Binding-site contacts:
Ligand atom C22 contacts residue PRO107 of chain 1.D at 3.6 Å (hydrophobic).
Ligand atom C20 contacts residue TYR105 of chain 1.D at 3.4 Å (hydrophobic).
Ligand atom C05 contacts residue ALA52 of chain 1.D at 3.3 Å (hydrophobic).
Ligand atom F33 contacts residue GLY109 of chain 1.D at 3.1 Å.
Ligand atom C15 contacts residue GLY109 of chain 1.D at 3.6 Å.
Ligand atom N21 contacts residue PRO107 of chain 1.D at 2.9 Å (h-bond).
Ligand atom N07 contacts residue LEU159 of chain 1.D at 3.2 Å.
Ligand atom C05 contacts residue MET106 of chain 1.D at 3.6 Å (hydrophobic).
Ligand atom C32 contacts residue MET33 of chain 1.D at 3.6 Å (hydrophobic).
Ligand atom C23 contacts residue GLY109 of chain 1.D at 3.4 Å.
Ligand atom C12 contacts residue TYR103 of chain 1.D at 3.6 Å (hydrophobic).
Ligand atom F33 contacts residue LEU159 of chain 1.D at 3.1 Å.
Ligand atom C20 contacts residue ILE26 of chain 1.D at 3.6 Å (hydrophobic).
Ligand atom C10 contacts residue VAL41 of chain 1.D at 3.5 Å (hydrophobic).
Ligand atom F33 contacts residue SER110 of chain 1.D at 3.0 Å.
Ligand atom C23 contacts residue ARG114 of chain 1.D at 3.4 Å.
Ligand atom C19 contacts residue TYR105 of chain 1.D at 3.1 Å (hydrophobic).
Ligand atom C25 contacts residue THR121 of chain 1.D at 3.4 Å.
Ligand atom C20 contacts residue PRO107 of chain 1.D at 3.5 Å (hydrophobic).
Ligand atom C36 contacts residue GLU35 of chain 1.D at 3.5 Å.
Ligand atom C02 contacts residue ALA52 of chain 1.D at 3.6 Å (hydrophobic).
Ligand atom N01 contacts residue MET33 of chain 1.D at 3.5 Å.
Ligand atom C26 contacts residue PRO107 of chain 1.D at 3.3 Å (hydrophobic).
Ligand atom N06 contacts residue TYR103 of chain 1.D at 3.1 Å.
Ligand atom C22 contacts residue ARG114 of chain 1.D at 3.5 Å.
Ligand atom C05 contacts residue VAL104 of chain 1.D at 3.3 Å (hydrophobic).
Ligand atom C24 contacts residue PRO107 of chain 1.D at 3.4 Å (hydrophobic).
Ligand atom C13 contacts residue MET33 of chain 1.D at 3.5 Å (hydrophobic).
Ligand atom C12 contacts residue LEU159 of chain 1.D at 3.6 Å (hydrophobic).
Ligand atom C31 contacts residue GLY34 of chain 1.D at 3.5 Å.
Ligand atom N06 contacts residue VAL87 of chain 1.D at 3.4 Å.
Ligand atom C23 contacts residue ASN108 of chain 1.D at 3.6 Å.
Ligand atom C04 contacts residue ALA52 of chain 1.D at 3.4 Å (hydrophobic).
Ligand atom C14 contacts residue MET33 of chain 1.D at 3.4 Å (hydrophobic).
Ligand atom N06 contacts residue LEU159 of chain 1.D at 3.5 Å.
Ligand atom O03 contacts residue MET106 of chain 1.D at 2.8 Å (h-bond).
Ligand atom C14 contacts residue MET106 of chain 1.D at 3.3 Å (hydrophobic).
Ligand atom C08 contacts residue LEU159 of chain 1.D at 3.4 Å (hydrophobic).
Ligand atom N09 contacts residue VAL41 of chain 1.D at 3.4 Å.
Ligand atom C35 contacts residue ALA156 of chain 1.D at 3.6 Å (hydrophobic).

Sequence of chain 1.D:
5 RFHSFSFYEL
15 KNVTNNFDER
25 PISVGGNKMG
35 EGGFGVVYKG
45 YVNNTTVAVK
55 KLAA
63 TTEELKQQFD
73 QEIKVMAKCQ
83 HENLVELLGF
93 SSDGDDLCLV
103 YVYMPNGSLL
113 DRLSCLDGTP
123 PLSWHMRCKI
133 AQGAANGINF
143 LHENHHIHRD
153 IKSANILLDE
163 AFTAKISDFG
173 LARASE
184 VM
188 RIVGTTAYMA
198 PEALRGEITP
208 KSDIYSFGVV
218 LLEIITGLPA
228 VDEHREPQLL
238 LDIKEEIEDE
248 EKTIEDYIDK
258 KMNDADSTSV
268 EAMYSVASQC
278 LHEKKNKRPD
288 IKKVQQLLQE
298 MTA

This protein binds this small molecule.
Small molecule (SMILES): CC(C)N1CCC(c2cc(NC(=O)c3cnn4cccnc34)n(-c3ccc(C4CC4)cc3F)n2)CC1